Sequence of chain 1.A:
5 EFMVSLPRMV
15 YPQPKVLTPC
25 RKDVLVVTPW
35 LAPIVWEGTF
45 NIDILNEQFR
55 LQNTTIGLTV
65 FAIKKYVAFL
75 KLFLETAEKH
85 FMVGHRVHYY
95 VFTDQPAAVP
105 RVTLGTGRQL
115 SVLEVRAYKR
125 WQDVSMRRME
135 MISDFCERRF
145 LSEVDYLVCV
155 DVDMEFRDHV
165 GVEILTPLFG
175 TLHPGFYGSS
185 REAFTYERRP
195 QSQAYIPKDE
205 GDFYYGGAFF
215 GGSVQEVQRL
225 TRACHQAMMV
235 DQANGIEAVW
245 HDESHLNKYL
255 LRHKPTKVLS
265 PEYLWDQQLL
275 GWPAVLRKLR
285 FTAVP

A protein and the small-molecule ligand that binds it are described below.
Small molecule (SMILES): CC(=O)N[C@H]1[C@@H](O[P](=O)(O)O[P](=O)(O)OC[C@H]2O[C@@H](n3ccc(=O)[nH]c3=O)[C@H](O)[C@@H]2O)O[C@H](CO)[C@H](O)[C@@H]1O

Binding-site contacts:
Ligand atom C2' contacts residue UDP1 of chain 1.D at 2.9 Å.
Ligand atom N3 contacts residue UDP1 of chain 1.D at 0.1 Å (h-bond).
Ligand atom O1A contacts residue UDP1 of chain 1.D at 0.5 Å.
Ligand atom O6' contacts residue UDP1 of chain 1.D at 3.1 Å (h-bond).
Ligand atom O1B contacts residue MN1 of chain 1.B at 2.1 Å.
Ligand atom O5B contacts residue UDP1 of chain 1.D at 0.7 Å (h-bond).
Ligand atom N3 contacts residue ILE67 of chain 1.A at 2.8 Å (h-bond).
Ligand atom PB contacts residue UDP1 of chain 1.D at 1.3 Å.
Ligand atom O2A contacts residue TYR70 of chain 1.A at 2.6 Å (h-bond).
Ligand atom O6' contacts residue TYR70 of chain 1.A at 3.1 Å (h-bond).
Ligand atom O3A contacts residue UDP1 of chain 1.D at 1.4 Å (h-bond).
Ligand atom O4B contacts residue UDP1 of chain 1.D at 0.1 Å (h-bond).
Ligand atom C5B contacts residue UDP1 of chain 1.D at 0.2 Å.
Ligand atom PA contacts residue MN1 of chain 1.B at 3.2 Å.
Ligand atom N3 contacts residue TYR70 of chain 1.A at 3.2 Å.
Ligand atom C2B contacts residue UDP1 of chain 1.D at 0.0 Å.
Ligand atom C1B contacts residue UDP1 of chain 1.D at 0.1 Å.
Ligand atom O5' contacts residue UDP1 of chain 1.D at 2.3 Å (h-bond).
Ligand atom O3B contacts residue ASP157 of chain 1.A at 3.1 Å (salt-bridge).
Ligand atom C2 contacts residue UDP1 of chain 1.D at 0.1 Å.
Ligand atom O4 contacts residue UDP1 of chain 1.D at 0.2 Å (h-bond).
Ligand atom C5 contacts residue UDP1 of chain 1.D at 0.2 Å.
Ligand atom O3B contacts residue UDP1 of chain 1.D at 0.3 Å (h-bond).
Ligand atom N1 contacts residue UDP1 of chain 1.D at 0.1 Å (h-bond).
Ligand atom C4 contacts residue UDP1 of chain 1.D at 0.2 Å.
Ligand atom C1' contacts residue UDP1 of chain 1.D at 1.5 Å.
Ligand atom O2B contacts residue UDP1 of chain 1.D at 1.7 Å (h-bond).
Ligand atom O2' contacts residue UDP1 of chain 1.D at 0.1 Å (h-bond).
Ligand atom O2 contacts residue UDP1 of chain 1.D at 0.1 Å (h-bond).
Ligand atom O1' contacts residue UDP1 of chain 1.D at 1.7 Å (h-bond).
Ligand atom C4B contacts residue UDP1 of chain 1.D at 0.1 Å.
Ligand atom N2' contacts residue UDP1 of chain 1.D at 3.2 Å (h-bond).
Ligand atom PA contacts residue UDP1 of chain 1.D at 1.1 Å.
Ligand atom O2A contacts residue UDP1 of chain 1.D at 1.5 Å (h-bond).
Ligand atom C3B contacts residue UDP1 of chain 1.D at 0.1 Å.
Ligand atom O1A contacts residue MN1 of chain 1.B at 2.0 Å.
Ligand atom C6 contacts residue UDP1 of chain 1.D at 0.1 Å.
Ligand atom O1B contacts residue UDP1 of chain 1.D at 0.3 Å.
Ligand atom O2' contacts residue PHE65 of chain 1.A at 2.6 Å (h-bond).
Ligand atom O2 contacts residue ILE67 of chain 1.A at 2.8 Å (h-bond).